Sequence of chain 1.B:
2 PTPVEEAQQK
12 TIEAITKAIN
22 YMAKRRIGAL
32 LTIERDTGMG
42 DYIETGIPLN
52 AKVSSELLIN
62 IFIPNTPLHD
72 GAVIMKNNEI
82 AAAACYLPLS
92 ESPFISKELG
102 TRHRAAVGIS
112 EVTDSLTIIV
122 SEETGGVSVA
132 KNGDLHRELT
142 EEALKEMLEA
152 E

Binding-site contacts:
Ligand atom C4 contacts residue ASP42 of chain 1.B at 3.9 Å.
Ligand atom C contacts residue GLY39 of chain 1.B at 4.1 Å.
Ligand atom N contacts residue GLY39 of chain 1.B at 2.7 Å (h-bond).
Ligand atom C3 contacts residue ASP42 of chain 1.B at 3.8 Å.
Ligand atom C contacts residue VAL113 of chain 1.B at 3.9 Å (hydrophobic).
Ligand atom O1 contacts residue ASP42 of chain 1.B at 4.0 Å.
Ligand atom O contacts residue ASP42 of chain 1.B at 2.8 Å (salt-bridge).
Ligand atom O contacts residue GLY41 of chain 1.B at 3.2 Å (h-bond).
Ligand atom C3 contacts residue GLY39 of chain 1.B at 3.7 Å.
Ligand atom O1 contacts residue GLU45 of chain 1.B at 4.5 Å.
Ligand atom C2 contacts residue MET40 of chain 1.B at 4.0 Å (hydrophobic).
Ligand atom C1 contacts residue TYR43 of chain 1.B at 3.6 Å (hydrophobic).
Ligand atom N contacts residue ASP42 of chain 1.B at 4.2 Å.
Ligand atom N contacts residue MET40 of chain 1.B at 4.3 Å.
Ligand atom S contacts residue ASP42 of chain 1.B at 3.1 Å (salt-bridge).
Ligand atom C contacts residue TYR43 of chain 1.B at 4.2 Å (hydrophobic).
Ligand atom S contacts residue GLY41 of chain 1.B at 3.5 Å (h-bond).
Ligand atom C contacts residue THR38 of chain 1.B at 4.4 Å.
Ligand atom O contacts residue GLY39 of chain 1.B at 3.4 Å (h-bond).
Ligand atom C3 contacts residue GLY41 of chain 1.B at 4.1 Å.
Ligand atom S contacts residue MET40 of chain 1.B at 4.5 Å.
Ligand atom O contacts residue MET40 of chain 1.B at 3.3 Å.
Ligand atom C2 contacts residue ASP42 of chain 1.B at 3.5 Å.
Ligand atom O contacts residue TYR43 of chain 1.B at 4.3 Å.
Ligand atom C contacts residue THR114 of chain 1.B at 4.2 Å.
Ligand atom C1 contacts residue GLY39 of chain 1.B at 3.1 Å.
Ligand atom C2 contacts residue GLY39 of chain 1.B at 3.0 Å.
Ligand atom C1 contacts residue MET40 of chain 1.B at 4.2 Å (hydrophobic).
Ligand atom C2 contacts residue GLY41 of chain 1.B at 3.8 Å.

This small molecule binds to this protein.
Small molecule (SMILES): CCNC(=O)CSc1nnc(C(C)C)o1